Sequence of chain 1.A:
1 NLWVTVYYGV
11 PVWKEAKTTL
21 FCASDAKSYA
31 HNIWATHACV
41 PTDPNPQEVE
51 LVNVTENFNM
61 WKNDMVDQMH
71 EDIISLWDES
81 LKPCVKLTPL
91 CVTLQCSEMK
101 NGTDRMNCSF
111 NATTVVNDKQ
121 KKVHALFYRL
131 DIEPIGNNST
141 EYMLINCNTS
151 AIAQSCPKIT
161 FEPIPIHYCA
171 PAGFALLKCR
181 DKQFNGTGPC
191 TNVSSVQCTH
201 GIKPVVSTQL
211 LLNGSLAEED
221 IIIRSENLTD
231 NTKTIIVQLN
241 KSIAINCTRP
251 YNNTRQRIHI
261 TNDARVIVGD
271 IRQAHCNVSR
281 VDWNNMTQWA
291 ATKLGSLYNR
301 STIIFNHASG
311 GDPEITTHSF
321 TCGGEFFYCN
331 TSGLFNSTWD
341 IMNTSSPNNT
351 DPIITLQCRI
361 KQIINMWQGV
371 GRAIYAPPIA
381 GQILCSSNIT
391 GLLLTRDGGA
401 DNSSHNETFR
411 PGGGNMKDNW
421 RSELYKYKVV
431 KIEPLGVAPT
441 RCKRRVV

This protein binds this small molecule.
Small molecule (SMILES): CC(=O)N[C@H]1[C@H](O[C@H]2[C@H](O)[C@@H](NC(C)=O)CO[C@@H]2CO)O[C@H](CO)[C@@H](O)[C@@H]1O

Binding-site contacts:
Ligand atom C8 contacts residue VAL278 of chain 1.A at 4.3 Å (hydrophobic).
Ligand atom O7 contacts residue ASN277 of chain 1.A at 4.4 Å.
Ligand atom C1 contacts residue SER386 of chain 1.A at 4.3 Å.
Ligand atom C4 contacts residue ASN246 of chain 1.A at 4.3 Å.
Ligand atom C8 contacts residue ILE353 of chain 1.A at 3.8 Å (hydrophobic).
Ligand atom C8 contacts residue SER279 of chain 1.A at 3.8 Å.
Ligand atom N2 contacts residue ASN246 of chain 1.A at 3.0 Å (h-bond).
Ligand atom C1 contacts residue ASN246 of chain 1.A at 1.4 Å.
Ligand atom O5 contacts residue SER386 of chain 1.A at 4.1 Å.
Ligand atom C8 contacts residue ASN246 of chain 1.A at 4.4 Å.
Ligand atom C7 contacts residue ILE353 of chain 1.A at 4.1 Å (hydrophobic).
Ligand atom O5 contacts residue ASN246 of chain 1.A at 2.4 Å (h-bond).
Ligand atom C3 contacts residue ASN246 of chain 1.A at 3.8 Å.
Ligand atom C5 contacts residue SER386 of chain 1.A at 4.2 Å.
Ligand atom C8 contacts residue ASN277 of chain 1.A at 4.0 Å.
Ligand atom C2 contacts residue ASN246 of chain 1.A at 2.5 Å.
Ligand atom O7 contacts residue ASN246 of chain 1.A at 3.1 Å (h-bond).
Ligand atom C8 contacts residue ALA244 of chain 1.A at 4.3 Å (hydrophobic).
Ligand atom C7 contacts residue ASN246 of chain 1.A at 3.2 Å.
Ligand atom C5 contacts residue ASN246 of chain 1.A at 3.7 Å.
Ligand atom O7 contacts residue ILE353 of chain 1.A at 3.5 Å.